This protein binds this small molecule.
Small molecule (SMILES): NCCCC[C@@H](C=O)NC(=O)[C@@H](N)CCCCN

Binding-site contacts:
Ligand atom CB contacts residue ZDC1 of chain 1.S at 3.5 Å.
Ligand atom CG contacts residue ZDC1 of chain 1.S at 3.8 Å.
Ligand atom CG contacts residue SER24 of chain 1.D at 3.5 Å.
Ligand atom N contacts residue ZDC1 of chain 1.S at 1.4 Å.
Ligand atom C contacts residue ZDC1 of chain 1.S at 3.7 Å.
Ligand atom CE contacts residue ZDC1 of chain 1.S at 4.1 Å.
Ligand atom CD contacts residue SER24 of chain 1.D at 3.9 Å.
Ligand atom CA contacts residue ZDC1 of chain 1.S at 2.5 Å.
Ligand atom CE contacts residue SER24 of chain 1.D at 4.4 Å.
Ligand atom O contacts residue ZDC1 of chain 1.S at 4.3 Å.

Sequence of chain 1.D:
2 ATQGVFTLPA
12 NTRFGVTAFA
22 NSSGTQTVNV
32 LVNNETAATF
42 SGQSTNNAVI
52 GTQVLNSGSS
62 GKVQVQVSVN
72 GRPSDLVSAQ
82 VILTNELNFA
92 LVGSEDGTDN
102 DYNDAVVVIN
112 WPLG